This small molecule binds to this protein.
Small molecule (SMILES): CC(=O)N[C@@H]1[C@@H](O)[C@H](O)[C@@H](CO)O[C@H]1O

Sequence of chain 1.A:
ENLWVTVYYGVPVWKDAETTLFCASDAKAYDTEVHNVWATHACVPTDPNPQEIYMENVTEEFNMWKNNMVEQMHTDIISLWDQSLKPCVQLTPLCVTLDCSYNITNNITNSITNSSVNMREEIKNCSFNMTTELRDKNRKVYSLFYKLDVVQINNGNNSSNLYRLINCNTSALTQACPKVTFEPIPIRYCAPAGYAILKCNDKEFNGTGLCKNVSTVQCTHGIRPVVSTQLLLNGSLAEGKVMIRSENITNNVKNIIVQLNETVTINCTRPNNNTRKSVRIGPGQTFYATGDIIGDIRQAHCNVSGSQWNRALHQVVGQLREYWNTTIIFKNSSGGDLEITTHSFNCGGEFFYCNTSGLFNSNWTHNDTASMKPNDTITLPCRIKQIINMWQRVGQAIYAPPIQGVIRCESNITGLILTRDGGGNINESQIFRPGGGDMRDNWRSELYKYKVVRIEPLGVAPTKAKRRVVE

Binding-site contacts:
Ligand atom C6 contacts residue GLN349 of chain 1.A at 4.2 Å.
Ligand atom N2 contacts residue GLU292 of chain 1.A at 4.4 Å.
Ligand atom C8 contacts residue ASN291 of chain 1.A at 4.0 Å.
Ligand atom O6 contacts residue GLN345 of chain 1.A at 3.5 Å.
Ligand atom C6 contacts residue GLN345 of chain 1.A at 3.7 Å.
Ligand atom O3 contacts residue GLY270 of chain 1.A at 2.7 Å (h-bond).
Ligand atom C7 contacts residue GLU292 of chain 1.A at 3.5 Å.
Ligand atom O6 contacts residue LYS271 of chain 1.A at 4.0 Å.
Ligand atom C5 contacts residue ASN291 of chain 1.A at 3.6 Å.
Ligand atom C5 contacts residue GLN345 of chain 1.A at 3.5 Å.
Ligand atom C4 contacts residue ASN291 of chain 1.A at 4.3 Å.
Ligand atom C8 contacts residue GLY270 of chain 1.A at 3.3 Å.
Ligand atom O6 contacts residue VAL272 of chain 1.A at 3.1 Å (h-bond).
Ligand atom C3 contacts residue ASN291 of chain 1.A at 3.9 Å.
Ligand atom O5 contacts residue GLN345 of chain 1.A at 3.5 Å.
Ligand atom C6 contacts residue LYS271 of chain 1.A at 4.5 Å.
Ligand atom O5 contacts residue ASN291 of chain 1.A at 2.4 Å (h-bond).
Ligand atom C3 contacts residue GLY270 of chain 1.A at 3.3 Å.
Ligand atom C2 contacts residue ASN291 of chain 1.A at 2.6 Å.
Ligand atom C5 contacts residue GLY270 of chain 1.A at 4.4 Å.
Ligand atom N2 contacts residue ASN291 of chain 1.A at 3.0 Å (h-bond).
Ligand atom C8 contacts residue GLU292 of chain 1.A at 4.1 Å.
Ligand atom C8 contacts residue GLU269 of chain 1.A at 4.2 Å.
Ligand atom O7 contacts residue GLU292 of chain 1.A at 2.7 Å (salt-bridge).
Ligand atom C6 contacts residue VAL272 of chain 1.A at 4.2 Å (hydrophobic).
Ligand atom C2 contacts residue GLY270 of chain 1.A at 3.6 Å.
Ligand atom C4 contacts residue LYS271 of chain 1.A at 4.2 Å.
Ligand atom C1 contacts residue VAL272 of chain 1.A at 4.4 Å (hydrophobic).
Ligand atom O6 contacts residue GLN349 of chain 1.A at 3.9 Å.
Ligand atom C1 contacts residue GLN345 of chain 1.A at 3.7 Å.
Ligand atom O4 contacts residue GLY270 of chain 1.A at 3.9 Å.
Ligand atom C1 contacts residue ASN291 of chain 1.A at 1.5 Å.
Ligand atom O5 contacts residue VAL272 of chain 1.A at 3.6 Å.
Ligand atom C4 contacts residue GLY270 of chain 1.A at 3.2 Å.
Ligand atom C7 contacts residue ASN291 of chain 1.A at 4.0 Å.
Ligand atom N2 contacts residue ARG341 of chain 1.A at 4.3 Å.